Sequence of chain 1.A:
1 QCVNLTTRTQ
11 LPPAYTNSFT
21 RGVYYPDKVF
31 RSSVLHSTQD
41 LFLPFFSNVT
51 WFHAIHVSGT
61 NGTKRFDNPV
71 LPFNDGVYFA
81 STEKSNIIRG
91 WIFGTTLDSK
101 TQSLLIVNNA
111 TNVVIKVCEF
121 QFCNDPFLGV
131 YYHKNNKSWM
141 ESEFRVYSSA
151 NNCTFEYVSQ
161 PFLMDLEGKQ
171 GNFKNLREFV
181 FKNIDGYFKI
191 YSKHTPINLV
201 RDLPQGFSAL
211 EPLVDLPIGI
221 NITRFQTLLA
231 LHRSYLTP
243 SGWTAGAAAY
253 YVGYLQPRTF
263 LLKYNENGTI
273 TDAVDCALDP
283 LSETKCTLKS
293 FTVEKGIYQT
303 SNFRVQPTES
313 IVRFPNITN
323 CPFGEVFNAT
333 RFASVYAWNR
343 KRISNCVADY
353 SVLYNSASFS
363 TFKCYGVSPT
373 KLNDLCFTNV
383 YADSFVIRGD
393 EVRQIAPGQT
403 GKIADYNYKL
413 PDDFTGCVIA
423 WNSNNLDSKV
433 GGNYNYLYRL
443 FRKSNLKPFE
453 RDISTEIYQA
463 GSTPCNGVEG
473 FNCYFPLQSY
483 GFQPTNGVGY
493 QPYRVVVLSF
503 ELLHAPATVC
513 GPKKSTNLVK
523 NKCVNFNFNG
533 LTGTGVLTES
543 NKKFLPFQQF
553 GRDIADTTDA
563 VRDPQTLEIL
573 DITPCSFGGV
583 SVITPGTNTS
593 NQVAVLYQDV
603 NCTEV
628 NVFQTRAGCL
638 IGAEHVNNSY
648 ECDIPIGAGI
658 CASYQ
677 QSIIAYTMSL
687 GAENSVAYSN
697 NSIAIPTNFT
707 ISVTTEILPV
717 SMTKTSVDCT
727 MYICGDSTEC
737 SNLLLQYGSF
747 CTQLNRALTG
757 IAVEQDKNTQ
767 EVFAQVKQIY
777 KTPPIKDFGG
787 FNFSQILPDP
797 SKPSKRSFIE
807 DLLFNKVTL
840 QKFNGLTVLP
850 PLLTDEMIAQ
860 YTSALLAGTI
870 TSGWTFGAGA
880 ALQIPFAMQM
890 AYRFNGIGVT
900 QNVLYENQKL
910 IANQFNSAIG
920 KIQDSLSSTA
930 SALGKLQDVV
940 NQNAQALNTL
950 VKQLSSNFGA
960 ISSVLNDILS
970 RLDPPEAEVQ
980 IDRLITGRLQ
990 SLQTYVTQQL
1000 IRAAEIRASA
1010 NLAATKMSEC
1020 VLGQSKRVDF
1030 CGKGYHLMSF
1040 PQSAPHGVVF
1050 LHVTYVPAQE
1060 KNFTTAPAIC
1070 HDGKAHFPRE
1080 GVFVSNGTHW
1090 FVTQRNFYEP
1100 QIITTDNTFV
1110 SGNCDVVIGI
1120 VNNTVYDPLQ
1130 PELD

The small molecule below binds the protein below.
Small molecule (SMILES): CC(=O)N[C@H]1[C@H](O[C@H]2[C@H](O)[C@@H](NC(C)=O)CO[C@@H]2CO)O[C@H](CO)[C@@H](O)[C@@H]1O

Binding-site contacts:
Ligand atom N2 contacts residue ASN269 of chain 1.A at 3.4 Å (h-bond).
Ligand atom C8 contacts residue ASN269 of chain 1.A at 4.2 Å.
Ligand atom C2 contacts residue ASN269 of chain 1.A at 2.4 Å.
Ligand atom O3 contacts residue GLU268 of chain 1.A at 4.3 Å.
Ligand atom O3 contacts residue ASN267 of chain 1.A at 4.2 Å.
Ligand atom C5 contacts residue ASN269 of chain 1.A at 3.8 Å.
Ligand atom C3 contacts residue ASN269 of chain 1.A at 3.6 Å.
Ligand atom O6 contacts residue LYS545 of chain 1.E at 4.1 Å.
Ligand atom C7 contacts residue ASN269 of chain 1.A at 4.1 Å.
Ligand atom O7 contacts residue LYS545 of chain 1.E at 4.1 Å.
Ligand atom N2 contacts residue LYS545 of chain 1.E at 4.1 Å.
Ligand atom C4 contacts residue ASN269 of chain 1.A at 4.3 Å.
Ligand atom O5 contacts residue ASN269 of chain 1.A at 2.5 Å (h-bond).
Ligand atom C7 contacts residue LYS545 of chain 1.E at 4.5 Å.
Ligand atom O6 contacts residue ASN267 of chain 1.A at 4.0 Å.
Ligand atom C1 contacts residue ASN269 of chain 1.A at 1.4 Å.
Ligand atom C6 contacts residue ASN267 of chain 1.A at 4.4 Å.
Ligand atom O3 contacts residue ASN269 of chain 1.A at 3.0 Å.

Sequence of chain 1.E:
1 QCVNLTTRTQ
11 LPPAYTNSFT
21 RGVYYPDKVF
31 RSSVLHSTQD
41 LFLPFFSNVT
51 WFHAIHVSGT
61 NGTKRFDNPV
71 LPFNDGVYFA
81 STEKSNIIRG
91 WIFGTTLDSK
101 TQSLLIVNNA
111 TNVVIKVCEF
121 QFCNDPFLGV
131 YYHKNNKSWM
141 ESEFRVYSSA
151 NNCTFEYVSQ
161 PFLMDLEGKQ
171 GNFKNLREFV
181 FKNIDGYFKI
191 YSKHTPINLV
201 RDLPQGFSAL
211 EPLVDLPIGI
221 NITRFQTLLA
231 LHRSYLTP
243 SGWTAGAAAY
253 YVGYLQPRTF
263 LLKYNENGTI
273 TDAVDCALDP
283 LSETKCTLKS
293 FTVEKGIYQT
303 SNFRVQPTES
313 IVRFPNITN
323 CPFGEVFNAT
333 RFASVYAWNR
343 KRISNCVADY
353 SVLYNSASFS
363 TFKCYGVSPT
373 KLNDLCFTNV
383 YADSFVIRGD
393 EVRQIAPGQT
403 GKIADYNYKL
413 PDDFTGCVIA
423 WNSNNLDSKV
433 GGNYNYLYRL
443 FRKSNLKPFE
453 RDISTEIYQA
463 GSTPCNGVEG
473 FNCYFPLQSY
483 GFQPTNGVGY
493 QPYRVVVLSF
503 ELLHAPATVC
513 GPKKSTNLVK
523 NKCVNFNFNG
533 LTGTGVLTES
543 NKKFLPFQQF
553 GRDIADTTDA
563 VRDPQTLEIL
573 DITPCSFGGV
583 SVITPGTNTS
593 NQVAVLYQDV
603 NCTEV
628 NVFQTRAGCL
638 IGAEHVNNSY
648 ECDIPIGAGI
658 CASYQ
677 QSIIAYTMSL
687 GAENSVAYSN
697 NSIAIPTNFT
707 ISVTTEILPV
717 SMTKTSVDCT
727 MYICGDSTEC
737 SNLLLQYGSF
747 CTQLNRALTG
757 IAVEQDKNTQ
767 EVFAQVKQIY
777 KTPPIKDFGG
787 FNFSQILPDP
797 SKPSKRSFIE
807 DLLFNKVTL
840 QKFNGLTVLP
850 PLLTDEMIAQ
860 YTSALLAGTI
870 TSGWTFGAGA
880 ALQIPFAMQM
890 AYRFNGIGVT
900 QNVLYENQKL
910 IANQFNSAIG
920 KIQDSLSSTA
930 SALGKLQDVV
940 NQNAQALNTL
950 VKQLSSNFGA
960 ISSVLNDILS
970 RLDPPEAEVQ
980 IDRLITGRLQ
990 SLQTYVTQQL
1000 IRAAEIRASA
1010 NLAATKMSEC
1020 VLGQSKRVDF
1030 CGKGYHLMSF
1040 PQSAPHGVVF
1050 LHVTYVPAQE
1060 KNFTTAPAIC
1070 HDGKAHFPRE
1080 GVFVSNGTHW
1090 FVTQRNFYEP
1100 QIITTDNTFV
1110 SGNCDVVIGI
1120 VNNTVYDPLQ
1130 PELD